The small molecule below binds the protein below.
Small molecule (SMILES): CC(=O)N[C@@H]1[C@@H](O)[C@H](O)[C@@H](CO)O[C@H]1O

Binding-site contacts:
Ligand atom C2 contacts residue ASN75 of chain 1.A at 2.5 Å.
Ligand atom O7 contacts residue HIS74 of chain 1.A at 4.3 Å.
Ligand atom C5 contacts residue ASN75 of chain 1.A at 3.7 Å.
Ligand atom C8 contacts residue ASN75 of chain 1.A at 3.2 Å.
Ligand atom O5 contacts residue ASN75 of chain 1.A at 2.3 Å (h-bond).
Ligand atom N2 contacts residue THR77 of chain 1.A at 4.0 Å.
Ligand atom O5 contacts residue MET107 of chain 1.A at 4.2 Å.
Ligand atom C4 contacts residue ASN75 of chain 1.A at 4.1 Å.
Ligand atom C7 contacts residue ASN75 of chain 1.A at 3.4 Å.
Ligand atom C1 contacts residue ASN75 of chain 1.A at 1.4 Å.
Ligand atom C1 contacts residue THR77 of chain 1.A at 4.1 Å.
Ligand atom N2 contacts residue ASN75 of chain 1.A at 3.0 Å (h-bond).
Ligand atom C3 contacts residue ASN75 of chain 1.A at 3.8 Å.
Ligand atom O7 contacts residue ASN75 of chain 1.A at 3.5 Å (h-bond).

Sequence of chain 1.A:
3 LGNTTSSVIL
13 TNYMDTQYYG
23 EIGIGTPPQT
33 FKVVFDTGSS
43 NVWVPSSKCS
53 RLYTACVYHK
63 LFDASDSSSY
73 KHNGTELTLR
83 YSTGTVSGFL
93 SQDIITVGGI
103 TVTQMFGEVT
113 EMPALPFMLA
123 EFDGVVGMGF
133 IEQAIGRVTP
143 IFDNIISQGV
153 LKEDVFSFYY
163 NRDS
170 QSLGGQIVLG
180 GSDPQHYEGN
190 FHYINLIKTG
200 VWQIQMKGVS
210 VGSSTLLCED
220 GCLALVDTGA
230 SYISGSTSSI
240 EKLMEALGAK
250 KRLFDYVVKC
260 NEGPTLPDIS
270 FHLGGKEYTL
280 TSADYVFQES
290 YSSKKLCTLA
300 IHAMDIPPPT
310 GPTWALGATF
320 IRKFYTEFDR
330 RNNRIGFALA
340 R